Sequence of chain 1.NA:
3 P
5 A

Sequence of chain 1.K:
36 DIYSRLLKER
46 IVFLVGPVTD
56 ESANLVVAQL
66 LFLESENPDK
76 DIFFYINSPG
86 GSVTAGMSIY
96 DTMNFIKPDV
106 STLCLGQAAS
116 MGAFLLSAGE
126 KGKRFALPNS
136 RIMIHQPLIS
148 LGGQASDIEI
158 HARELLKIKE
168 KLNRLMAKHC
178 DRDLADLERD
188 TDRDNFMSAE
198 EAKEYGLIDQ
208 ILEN

A small-molecule ligand and the protein it binds are described below.
Small molecule (SMILES): CCCCCCCC(=O)O

Sequence of chain 1.L:
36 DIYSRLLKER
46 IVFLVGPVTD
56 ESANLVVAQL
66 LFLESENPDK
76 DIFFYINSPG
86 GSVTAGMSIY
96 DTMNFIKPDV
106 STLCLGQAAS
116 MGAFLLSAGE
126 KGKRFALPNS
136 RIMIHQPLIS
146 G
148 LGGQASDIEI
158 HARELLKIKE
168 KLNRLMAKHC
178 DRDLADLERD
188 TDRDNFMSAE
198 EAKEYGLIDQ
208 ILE

Binding-site contacts:
Ligand atom C7 contacts residue PHE67 of chain 1.K at 3.8 Å (hydrophobic).
Ligand atom C6 contacts residue SER70 of chain 1.K at 4.0 Å.
Ligand atom C5 contacts residue LEU66 of chain 1.K at 4.2 Å (hydrophobic).
Ligand atom O1 contacts residue ALO2 of chain 1.NA at 2.6 Å (h-bond).
Ligand atom C1 contacts residue LEU66 of chain 1.K at 4.0 Å (hydrophobic).
Ligand atom C2 contacts residue WFP1 of chain 1.NA at 2.6 Å.
Ligand atom C7 contacts residue SER70 of chain 1.K at 3.9 Å.
Ligand atom C6 contacts residue LEU66 of chain 1.K at 4.3 Å (hydrophobic).
Ligand atom C8 contacts residue PHE67 of chain 1.K at 3.9 Å (hydrophobic).
Ligand atom O1 contacts residue LEU66 of chain 1.K at 4.4 Å.
Ligand atom C4 contacts residue ILE46 of chain 1.L at 3.5 Å (hydrophobic).
Ligand atom C6 contacts residue LEU41 of chain 1.L at 3.9 Å (hydrophobic).
Ligand atom C3 contacts residue WFP1 of chain 1.NA at 3.6 Å.
Ligand atom C5 contacts residue SER70 of chain 1.K at 4.3 Å.
Ligand atom O1 contacts residue GLU69 of chain 1.K at 4.4 Å.
Ligand atom C3 contacts residue ILE46 of chain 1.L at 3.8 Å (hydrophobic).
Ligand atom O1 contacts residue PHE100 of chain 1.K at 4.2 Å.
Ligand atom C6 contacts residue GLU44 of chain 1.L at 4.1 Å.
Ligand atom C1 contacts residue ALO2 of chain 1.NA at 3.3 Å.
Ligand atom C7 contacts residue LEU66 of chain 1.K at 3.5 Å (hydrophobic).
Ligand atom C1 contacts residue WFP1 of chain 1.NA at 1.5 Å.
Ligand atom O1 contacts residue WFP1 of chain 1.NA at 2.3 Å (h-bond).
Ligand atom C2 contacts residue LEU66 of chain 1.K at 3.6 Å (hydrophobic).
Ligand atom C8 contacts residue LEU41 of chain 1.L at 3.7 Å (hydrophobic).
Ligand atom C1 contacts residue TYR80 of chain 1.L at 4.0 Å (hydrophobic).
Ligand atom C8 contacts residue ARG40 of chain 1.L at 4.3 Å.
Ligand atom C5 contacts residue LEU41 of chain 1.L at 4.3 Å (hydrophobic).
Ligand atom C2 contacts residue TYR80 of chain 1.L at 4.1 Å (hydrophobic).
Ligand atom C3 contacts residue TYR80 of chain 1.L at 4.4 Å (hydrophobic).
Ligand atom C4 contacts residue LEU41 of chain 1.L at 3.8 Å (hydrophobic).
Ligand atom C3 contacts residue MP86 of chain 1.NA at 4.1 Å.
Ligand atom C2 contacts residue ILE46 of chain 1.L at 4.4 Å (hydrophobic).
Ligand atom C7 contacts residue LEU41 of chain 1.L at 3.6 Å (hydrophobic).